The protein below binds the small molecule below.
Small molecule (SMILES): O=C1CCCCC1=O

Sequence of chain 2.B:
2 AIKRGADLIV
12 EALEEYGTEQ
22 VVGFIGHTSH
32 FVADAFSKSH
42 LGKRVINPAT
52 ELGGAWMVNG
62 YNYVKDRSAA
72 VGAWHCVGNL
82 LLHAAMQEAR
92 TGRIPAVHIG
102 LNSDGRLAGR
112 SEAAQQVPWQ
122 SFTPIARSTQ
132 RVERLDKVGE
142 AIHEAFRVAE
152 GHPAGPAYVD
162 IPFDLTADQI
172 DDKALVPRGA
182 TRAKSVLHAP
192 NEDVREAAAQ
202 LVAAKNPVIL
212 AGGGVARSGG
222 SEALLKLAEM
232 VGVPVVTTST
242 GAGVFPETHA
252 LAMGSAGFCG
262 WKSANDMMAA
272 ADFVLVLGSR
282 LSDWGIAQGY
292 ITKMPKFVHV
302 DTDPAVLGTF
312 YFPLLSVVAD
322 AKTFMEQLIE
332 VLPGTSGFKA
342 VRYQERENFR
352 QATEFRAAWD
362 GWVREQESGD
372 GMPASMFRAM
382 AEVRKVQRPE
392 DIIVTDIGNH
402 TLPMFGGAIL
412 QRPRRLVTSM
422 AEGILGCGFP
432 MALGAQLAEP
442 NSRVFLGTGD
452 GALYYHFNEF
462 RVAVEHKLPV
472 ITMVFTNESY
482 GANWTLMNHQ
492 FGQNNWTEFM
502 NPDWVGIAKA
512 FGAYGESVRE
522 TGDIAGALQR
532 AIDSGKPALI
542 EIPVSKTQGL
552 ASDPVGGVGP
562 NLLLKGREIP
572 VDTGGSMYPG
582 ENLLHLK

Binding-site contacts:
Ligand atom C5 contacts residue LEU551 of chain 2.B at 4.0 Å (hydrophobic).
Ligand atom O2 contacts residue ASN484 of chain 2.B at 3.4 Å (h-bond).
Ligand atom O1 contacts residue GLN116 of chain 2.A at 3.1 Å (h-bond).
Ligand atom O1 contacts residue HIS76 of chain 2.A at 2.8 Å (h-bond).
Ligand atom O1 contacts residue HIS28 of chain 2.A at 4.1 Å.
Ligand atom C6 contacts residue TRP285 of chain 2.B at 3.4 Å (hydrophobic).
Ligand atom O2 contacts residue TPP1 of chain 2.N at 3.4 Å.
Ligand atom C4 contacts residue LEU563 of chain 2.B at 4.0 Å (hydrophobic).
Ligand atom C3 contacts residue ASN484 of chain 2.B at 4.0 Å.
Ligand atom O2 contacts residue HIS76 of chain 2.A at 3.4 Å (h-bond).
Ligand atom C2 contacts residue HIS76 of chain 2.A at 3.9 Å.
Ligand atom O1 contacts residue TPP1 of chain 2.N at 2.7 Å (h-bond).
Ligand atom C5 contacts residue TRP285 of chain 2.B at 3.7 Å (hydrophobic).
Ligand atom C2 contacts residue GLY27 of chain 2.A at 4.5 Å.
Ligand atom C5 contacts residue TPP1 of chain 2.N at 4.4 Å.
Ligand atom O2 contacts residue HIS28 of chain 2.A at 3.2 Å (h-bond).
Ligand atom C4 contacts residue LEU487 of chain 2.B at 4.5 Å (hydrophobic).
Ligand atom C2 contacts residue HIS28 of chain 2.A at 3.1 Å.
Ligand atom C3 contacts residue TPP1 of chain 2.N at 4.2 Å.
Ligand atom O2 contacts residue GLY27 of chain 2.A at 3.2 Å.
Ligand atom C6 contacts residue TPP1 of chain 2.N at 3.6 Å.
Ligand atom C1 contacts residue TPP1 of chain 2.N at 3.1 Å.
Ligand atom O1 contacts residue GLY424 of chain 2.B at 4.2 Å.
Ligand atom C1 contacts residue HIS28 of chain 2.A at 3.7 Å.
Ligand atom C6 contacts residue GLN116 of chain 2.A at 4.0 Å.
Ligand atom C6 contacts residue ILE398 of chain 2.B at 3.9 Å (hydrophobic).
Ligand atom C5 contacts residue ILE398 of chain 2.B at 4.3 Å (hydrophobic).
Ligand atom C2 contacts residue ASN484 of chain 2.B at 4.1 Å.
Ligand atom C4 contacts residue LEU551 of chain 2.B at 4.4 Å (hydrophobic).
Ligand atom C2 contacts residue TPP1 of chain 2.N at 3.4 Å.
Ligand atom O1 contacts residue TRP285 of chain 2.B at 4.3 Å.
Ligand atom C4 contacts residue TRP285 of chain 2.B at 4.2 Å (hydrophobic).
Ligand atom C6 contacts residue HIS28 of chain 2.A at 4.4 Å.
Ligand atom C3 contacts residue LEU487 of chain 2.B at 4.1 Å (hydrophobic).
Ligand atom C1 contacts residue HIS76 of chain 2.A at 3.7 Å.
Ligand atom C1 contacts residue TRP285 of chain 2.B at 4.0 Å (hydrophobic).
Ligand atom C3 contacts residue HIS28 of chain 2.A at 3.4 Å.
Ligand atom C1 contacts residue GLN116 of chain 2.A at 4.0 Å.
Ligand atom C4 contacts residue HIS28 of chain 2.A at 3.8 Å.

Sequence of chain 2.A:
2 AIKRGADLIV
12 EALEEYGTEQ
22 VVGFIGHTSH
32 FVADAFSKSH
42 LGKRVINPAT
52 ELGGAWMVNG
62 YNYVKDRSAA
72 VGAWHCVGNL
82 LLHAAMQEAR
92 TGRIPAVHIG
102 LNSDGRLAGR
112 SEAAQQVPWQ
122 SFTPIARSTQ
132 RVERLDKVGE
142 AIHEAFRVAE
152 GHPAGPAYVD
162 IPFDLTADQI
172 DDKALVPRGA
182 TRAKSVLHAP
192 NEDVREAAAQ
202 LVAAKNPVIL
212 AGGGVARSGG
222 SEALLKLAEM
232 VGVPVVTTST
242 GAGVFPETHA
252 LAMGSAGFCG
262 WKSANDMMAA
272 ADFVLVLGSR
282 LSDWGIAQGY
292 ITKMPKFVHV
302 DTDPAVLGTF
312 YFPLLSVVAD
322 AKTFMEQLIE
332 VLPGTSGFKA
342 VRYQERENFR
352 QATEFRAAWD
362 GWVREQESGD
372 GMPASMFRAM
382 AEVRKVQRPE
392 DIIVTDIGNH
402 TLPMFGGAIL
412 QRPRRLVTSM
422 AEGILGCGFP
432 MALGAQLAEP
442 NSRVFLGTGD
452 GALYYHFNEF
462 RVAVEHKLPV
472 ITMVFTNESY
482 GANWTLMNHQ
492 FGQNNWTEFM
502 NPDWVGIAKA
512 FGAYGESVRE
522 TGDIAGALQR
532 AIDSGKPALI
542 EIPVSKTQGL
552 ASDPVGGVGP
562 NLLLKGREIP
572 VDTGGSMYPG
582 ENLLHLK